This protein binds this small molecule.
Small molecule (SMILES): CCOc1noc2cc(OCCC3CCN(c4ccc(C)nn4)CC3)ccc12

Sequence of chain 2.A:
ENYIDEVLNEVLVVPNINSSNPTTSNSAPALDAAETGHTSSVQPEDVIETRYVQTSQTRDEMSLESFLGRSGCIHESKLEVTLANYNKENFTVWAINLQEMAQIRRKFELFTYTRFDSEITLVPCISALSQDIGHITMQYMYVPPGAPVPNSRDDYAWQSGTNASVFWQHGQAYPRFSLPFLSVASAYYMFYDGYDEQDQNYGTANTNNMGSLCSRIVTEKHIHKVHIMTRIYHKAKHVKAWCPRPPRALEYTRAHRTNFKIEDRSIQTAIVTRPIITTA

Binding-site contacts:
Ligand atom C22 contacts residue ILE123 of chain 2.A at 3.6 Å (hydrophobic).
Ligand atom C09 contacts residue LEU101 of chain 2.A at 3.8 Å (hydrophobic).
Ligand atom N08 contacts residue LEU101 of chain 2.A at 3.8 Å.
Ligand atom C13 contacts residue MET213 of chain 2.A at 3.4 Å (hydrophobic).
Ligand atom O26 contacts residue PHE180 of chain 2.A at 3.7 Å.
Ligand atom C17 contacts residue LEU182 of chain 2.A at 3.7 Å (hydrophobic).
Ligand atom C18 contacts residue TYR145 of chain 2.A at 3.8 Å (hydrophobic).
Ligand atom C01 contacts residue THR207 of chain 2.A at 2.9 Å.
Ligand atom C28 contacts residue TYR143 of chain 2.A at 3.4 Å (hydrophobic).
Ligand atom O23 contacts residue LEU216 of chain 2.A at 3.7 Å.
Ligand atom C19 contacts residue TYR145 of chain 2.A at 3.2 Å (hydrophobic).
Ligand atom C19 contacts residue LEU182 of chain 2.A at 3.6 Å (hydrophobic).
Ligand atom C14 contacts residue HIS237 of chain 2.A at 3.5 Å.
Ligand atom C14 contacts residue SER121 of chain 2.A at 3.5 Å.
Ligand atom O26 contacts residue TYR145 of chain 2.A at 3.2 Å.
Ligand atom C17 contacts residue ILE99 of chain 2.A at 3.8 Å (hydrophobic).
Ligand atom N06 contacts residue LEU101 of chain 2.A at 3.2 Å.
Ligand atom C27 contacts residue PHE180 of chain 2.A at 3.2 Å (hydrophobic).
Ligand atom C05 contacts residue LEU101 of chain 2.A at 3.9 Å (hydrophobic).
Ligand atom C12 contacts residue ILE99 of chain 2.A at 3.7 Å (hydrophobic).
Ligand atom C21 contacts residue ILE123 of chain 2.A at 3.8 Å (hydrophobic).
Ligand atom N24 contacts residue LEU216 of chain 2.A at 3.5 Å.
Ligand atom O16 contacts residue ILE99 of chain 2.A at 3.6 Å.
Ligand atom C15 contacts residue ILE123 of chain 2.A at 3.6 Å (hydrophobic).
Ligand atom C18 contacts residue ILE99 of chain 2.A at 3.8 Å (hydrophobic).
Ligand atom N07 contacts residue LEU101 of chain 2.A at 3.7 Å.
Ligand atom C03 contacts residue ASN211 of chain 2.A at 3.1 Å.
Ligand atom C15 contacts residue LEU182 of chain 2.A at 3.7 Å (hydrophobic).
Ligand atom C04 contacts residue MET213 of chain 2.A at 3.9 Å (hydrophobic).
Ligand atom C10 contacts residue TYR191 of chain 2.A at 3.7 Å (hydrophobic).
Ligand atom C28 contacts residue ALA167 of chain 2.A at 3.1 Å (hydrophobic).
Ligand atom C01 contacts residue TYR192 of chain 2.A at 2.9 Å (hydrophobic).
Ligand atom C18 contacts residue LEU182 of chain 2.A at 3.2 Å (hydrophobic).
Ligand atom C28 contacts residue TYR145 of chain 2.A at 3.3 Å (hydrophobic).
Ligand atom C09 contacts residue TYR191 of chain 2.A at 3.6 Å (hydrophobic).
Ligand atom N24 contacts residue PHE180 of chain 2.A at 3.6 Å.
Ligand atom C04 contacts residue ASN211 of chain 2.A at 3.4 Å.
Ligand atom C25 contacts residue PHE180 of chain 2.A at 3.5 Å (hydrophobic).
Ligand atom C28 contacts residue MET144 of chain 2.A at 3.8 Å (hydrophobic).
Ligand atom C22 contacts residue ILE99 of chain 2.A at 3.9 Å (hydrophobic).